Sequence of chain 1.G:
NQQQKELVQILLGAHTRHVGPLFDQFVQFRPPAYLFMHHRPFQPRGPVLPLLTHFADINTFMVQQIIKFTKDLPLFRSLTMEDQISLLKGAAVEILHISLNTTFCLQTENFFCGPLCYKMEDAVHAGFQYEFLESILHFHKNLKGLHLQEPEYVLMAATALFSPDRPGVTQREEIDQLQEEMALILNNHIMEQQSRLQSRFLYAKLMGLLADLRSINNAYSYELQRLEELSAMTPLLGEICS

This small molecule binds to this protein.
Small molecule (SMILES): Clc1cnc(Oc2ccc(Oc3ncc(Cl)cc3Cl)cc2)c(Cl)c1

Binding-site contacts:
Ligand atom C1 contacts residue TYR220 of chain 1.G at 3.7 Å (hydrophobic).
Ligand atom N33 contacts residue PHE55 of chain 1.G at 4.0 Å.
Ligand atom C22 contacts residue PHE128 of chain 1.G at 3.5 Å (hydrophobic).
Ligand atom O21 contacts residue PHE132 of chain 1.G at 3.2 Å.
Ligand atom C26 contacts residue PHE128 of chain 1.G at 4.0 Å (hydrophobic).
Ligand atom CL37 contacts residue PHE111 of chain 1.G at 3.4 Å.
Ligand atom CL25 contacts residue THR234 of chain 1.G at 3.6 Å.
Ligand atom C24 contacts residue PHE128 of chain 1.G at 4.0 Å (hydrophobic).
Ligand atom C6 contacts residue TYR220 of chain 1.G at 3.1 Å (hydrophobic).
Ligand atom C24 contacts residue ASN59 of chain 1.G at 3.6 Å.
Ligand atom CL25 contacts residue LEU230 of chain 1.G at 3.8 Å.
Ligand atom C27 contacts residue PHE128 of chain 1.G at 3.6 Å (hydrophobic).
Ligand atom C26 contacts residue LEU224 of chain 1.G at 3.6 Å (hydrophobic).
Ligand atom N23 contacts residue ASN59 of chain 1.G at 4.0 Å.
Ligand atom C5 contacts residue ILE136 of chain 1.G at 3.8 Å (hydrophobic).
Ligand atom CL35 contacts residue LEU100 of chain 1.G at 3.7 Å.
Ligand atom C26 contacts residue LEU230 of chain 1.G at 3.6 Å (hydrophobic).
Ligand atom C22 contacts residue TYR220 of chain 1.G at 3.6 Å (hydrophobic).
Ligand atom C25 contacts residue LEU237 of chain 1.G at 3.6 Å (hydrophobic).
Ligand atom CL25 contacts residue ALA56 of chain 1.G at 4.0 Å.
Ligand atom C27 contacts residue TYR220 of chain 1.G at 3.7 Å (hydrophobic).
Ligand atom C2 contacts residue PHE128 of chain 1.G at 3.6 Å (hydrophobic).
Ligand atom CL27 contacts residue GLU223 of chain 1.G at 3.0 Å.
Ligand atom CL35 contacts residue CYS113 of chain 1.G at 3.7 Å.
Ligand atom CL27 contacts residue TYR220 of chain 1.G at 3.6 Å.
Ligand atom C3 contacts residue LEU133 of chain 1.G at 3.9 Å (hydrophobic).
Ligand atom C32 contacts residue PHE55 of chain 1.G at 3.9 Å (hydrophobic).
Ligand atom C25 contacts residue LEU230 of chain 1.G at 3.9 Å (hydrophobic).
Ligand atom O21 contacts residue PHE128 of chain 1.G at 4.0 Å.
Ligand atom CL35 contacts residue TYR118 of chain 1.G at 3.6 Å.
Ligand atom C36 contacts residue PHE111 of chain 1.G at 3.8 Å (hydrophobic).
Ligand atom C6 contacts residue ILE136 of chain 1.G at 3.5 Å (hydrophobic).
Ligand atom C1 contacts residue PHE132 of chain 1.G at 3.7 Å (hydrophobic).
Ligand atom C5 contacts residue TYR220 of chain 1.G at 4.0 Å (hydrophobic).
Ligand atom N23 contacts residue PHE128 of chain 1.G at 3.8 Å.
Ligand atom CL25 contacts residue LEU237 of chain 1.G at 3.2 Å.
Ligand atom CL35 contacts residue PHE26 of chain 1.G at 3.5 Å.
Ligand atom N23 contacts residue TYR220 of chain 1.G at 3.8 Å.
Ligand atom C36 contacts residue TYR118 of chain 1.G at 3.5 Å (hydrophobic).
Ligand atom O21 contacts residue TYR220 of chain 1.G at 3.5 Å.